Binding-site contacts:
Ligand atom C7 contacts residue ASN324 of chain 1.C at 3.3 Å.
Ligand atom C4 contacts residue ASN324 of chain 1.C at 4.2 Å.
Ligand atom C2 contacts residue ASN324 of chain 1.C at 2.5 Å.
Ligand atom C5 contacts residue ASN324 of chain 1.C at 3.7 Å.
Ligand atom O7 contacts residue ASN324 of chain 1.C at 4.2 Å.
Ligand atom O5 contacts residue ASN324 of chain 1.C at 2.4 Å (h-bond).
Ligand atom C8 contacts residue ASN324 of chain 1.C at 3.4 Å.
Ligand atom C1 contacts residue ASN324 of chain 1.C at 1.4 Å.
Ligand atom C3 contacts residue ASN324 of chain 1.C at 3.8 Å.
Ligand atom N2 contacts residue ASN324 of chain 1.C at 2.9 Å (h-bond).

The protein below binds the small molecule below.
Small molecule (SMILES): CC(=O)N[C@@H]1[C@@H](O)[C@H](O)[C@@H](CO)O[C@H]1O

Sequence of chain 1.C:
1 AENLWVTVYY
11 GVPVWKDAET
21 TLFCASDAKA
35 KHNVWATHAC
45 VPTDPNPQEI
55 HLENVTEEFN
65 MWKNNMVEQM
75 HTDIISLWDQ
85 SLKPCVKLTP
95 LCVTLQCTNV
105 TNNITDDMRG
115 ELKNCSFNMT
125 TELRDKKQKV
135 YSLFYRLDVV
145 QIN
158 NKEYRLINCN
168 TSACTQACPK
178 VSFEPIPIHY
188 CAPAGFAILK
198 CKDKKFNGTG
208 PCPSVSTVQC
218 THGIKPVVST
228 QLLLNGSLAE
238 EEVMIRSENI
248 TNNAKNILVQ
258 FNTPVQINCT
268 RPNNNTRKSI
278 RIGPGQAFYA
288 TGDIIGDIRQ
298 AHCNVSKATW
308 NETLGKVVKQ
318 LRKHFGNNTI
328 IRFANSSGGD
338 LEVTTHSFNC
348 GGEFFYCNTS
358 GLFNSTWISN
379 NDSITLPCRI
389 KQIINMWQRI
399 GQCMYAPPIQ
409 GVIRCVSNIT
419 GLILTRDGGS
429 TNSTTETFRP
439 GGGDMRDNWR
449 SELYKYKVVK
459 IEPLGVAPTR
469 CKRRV